Binding-site contacts:
Ligand atom C4' contacts residue LEU286 of chain 1.A at 3.4 Å (hydrophobic).
Ligand atom N2 contacts residue DC6 of chain 1.C at 2.5 Å (h-bond).
Ligand atom O2 contacts residue DG3 of chain 1.C at 2.8 Å (h-bond).
Ligand atom N4 contacts residue DG3 of chain 1.C at 2.9 Å (h-bond).
Ligand atom N2 contacts residue DC1 of chain 1.C at 2.9 Å (h-bond).
Ligand atom C1' contacts residue ARG276 of chain 1.A at 3.2 Å.
Ligand atom N3 contacts residue DA2 of chain 1.C at 2.9 Å (h-bond).
Ligand atom OP1 contacts residue LYS280 of chain 1.A at 3.1 Å (salt-bridge).
Ligand atom N3 contacts residue DA5 of chain 1.C at 2.7 Å (h-bond).
Ligand atom O4' contacts residue ARG276 of chain 1.A at 3.4 Å.
Ligand atom N7 contacts residue ARG273 of chain 1.A at 3.3 Å.
Ligand atom O5' contacts residue ALA277 of chain 1.A at 3.3 Å.
Ligand atom C6 contacts residue ARG273 of chain 1.A at 3.2 Å.
Ligand atom O2 contacts residue DA5 of chain 1.C at 3.3 Å.
Ligand atom N1 contacts residue DT4 of chain 1.C at 2.7 Å (h-bond).
Ligand atom N3 contacts residue DG3 of chain 1.C at 2.8 Å (h-bond).
Ligand atom O3' contacts residue GLN131 of chain 1.A at 3.2 Å (h-bond).
Ligand atom N2 contacts residue DA2 of chain 1.C at 3.0 Å (h-bond).
Ligand atom N1 contacts residue DC6 of chain 1.C at 2.7 Å (h-bond).
Ligand atom N1 contacts residue DC1 of chain 1.C at 3.0 Å (h-bond).
Ligand atom O2 contacts residue ARG276 of chain 1.A at 3.3 Å (salt-bridge).
Ligand atom N2 contacts residue ARG276 of chain 1.A at 3.5 Å (salt-bridge).
Ligand atom O6 contacts residue DC6 of chain 1.C at 2.8 Å (h-bond).
Ligand atom O6 contacts residue DC1 of chain 1.C at 3.0 Å (h-bond).
Ligand atom O6 contacts residue ARG273 of chain 1.A at 2.6 Å (salt-bridge).
Ligand atom C5' contacts residue LEU286 of chain 1.A at 3.4 Å (hydrophobic).
Ligand atom O3' contacts residue THR129 of chain 1.A at 3.4 Å.
Ligand atom N1 contacts residue DA2 of chain 1.C at 3.4 Å.
Ligand atom O2 contacts residue DG3 of chain 1.C at 3.3 Å (h-bond).
Ligand atom O4 contacts residue DA5 of chain 1.C at 3.0 Å (h-bond).
Ligand atom N1 contacts residue DA5 of chain 1.C at 3.4 Å.
Ligand atom OP1 contacts residue GLU225 of chain 1.A at 3.0 Å.
Ligand atom C2 contacts residue DA2 of chain 1.C at 3.2 Å.
Ligand atom O6 contacts residue DA5 of chain 1.C at 3.5 Å (h-bond).
Ligand atom O4 contacts residue DA2 of chain 1.C at 3.1 Å (h-bond).
Ligand atom C4' contacts residue ARG276 of chain 1.A at 3.5 Å.
Ligand atom C2 contacts residue DT4 of chain 1.C at 3.2 Å.
Ligand atom C2 contacts residue DC6 of chain 1.C at 3.5 Å.
Ligand atom N6 contacts residue DT4 of chain 1.C at 3.1 Å (h-bond).
Ligand atom O4' contacts residue ARG276 of chain 1.A at 2.8 Å (salt-bridge).

The small molecule below binds the protein below.
Small molecule (SMILES): Cc1cn([C@H]2C[C@H](O[P](=O)(O)OC[C@H]3O[C@@H](n4cnc5c(=O)nc(N)[nH]c54)C[C@@H]3O)[C@@H](CO[P](=O)(O)O[C@H]3C[C@H](n4ccc(N)nc4=O)O[C@@H]3CO[P](=O)(O)O[C@H]3C[C@H](n4cnc5c(N)ncnc54)O[C@@H]3CO[P](=O)(O)O[C@H]3C[C@H](n4cc(C)c(=O)[nH]c4=O)O[C@@H]3CO[P](=O)(O)O[C@H]3C[C@H](n4cnc5c(=O)nc(N)[nH]c54)O[C@@H]3COP(=O)=O)O2)c(=O)[nH]c1=O

Sequence of chain 1.A:
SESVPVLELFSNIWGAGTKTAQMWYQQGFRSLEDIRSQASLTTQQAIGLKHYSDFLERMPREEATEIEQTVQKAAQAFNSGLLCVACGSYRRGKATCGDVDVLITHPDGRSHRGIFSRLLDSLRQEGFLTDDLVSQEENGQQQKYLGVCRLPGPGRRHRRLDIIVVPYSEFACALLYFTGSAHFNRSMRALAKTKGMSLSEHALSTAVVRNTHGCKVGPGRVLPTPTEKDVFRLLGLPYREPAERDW